Sequence of chain 1.A:
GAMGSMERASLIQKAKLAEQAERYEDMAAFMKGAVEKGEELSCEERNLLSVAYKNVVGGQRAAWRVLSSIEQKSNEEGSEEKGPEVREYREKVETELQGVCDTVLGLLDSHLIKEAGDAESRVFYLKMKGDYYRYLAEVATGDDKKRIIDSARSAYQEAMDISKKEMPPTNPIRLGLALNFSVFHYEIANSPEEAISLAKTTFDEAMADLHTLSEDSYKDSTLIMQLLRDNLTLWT

A small-molecule ligand and the protein it binds are described below.
Small molecule (SMILES): CC(C)[C@H](NC(=O)[C@@H](NC(=O)[C@H](C)NC(=O)[C@@H]1CCCN1C(=O)[C@@H](N)Cc1ccccc1)[C@@H](C)OP(=O)(O)O)C(=O)O

Binding-site contacts:
Ligand atom CA contacts residue LEU179 of chain 1.A at 3.8 Å (hydrophobic).
Ligand atom O contacts residue ASN180 of chain 1.A at 2.8 Å (h-bond).
Ligand atom CG2 contacts residue GLY176 of chain 1.A at 3.6 Å.
Ligand atom CB contacts residue ASN231 of chain 1.A at 3.6 Å.
Ligand atom O3P contacts residue LYS54 of chain 1.A at 2.9 Å (salt-bridge).
Ligand atom CB contacts residue TRP235 of chain 1.A at 3.8 Å (hydrophobic).
Ligand atom CA contacts residue ASN231 of chain 1.A at 3.8 Å.
Ligand atom N contacts residue ASN180 of chain 1.A at 2.9 Å (h-bond).
Ligand atom P contacts residue ARG134 of chain 1.A at 3.8 Å.
Ligand atom O contacts residue LYS54 of chain 1.A at 3.0 Å (salt-bridge).
Ligand atom C contacts residue LYS54 of chain 1.A at 3.3 Å.
Ligand atom O2P contacts residue ARG134 of chain 1.A at 2.8 Å (salt-bridge).
Ligand atom O1P contacts residue ARG61 of chain 1.A at 2.9 Å (salt-bridge).
Ligand atom C contacts residue ASN180 of chain 1.A at 3.5 Å.
Ligand atom C contacts residue ASN231 of chain 1.A at 3.7 Å.
Ligand atom CG2 contacts residue ASN180 of chain 1.A at 3.6 Å.
Ligand atom CG2 contacts residue ARG134 of chain 1.A at 3.7 Å.
Ligand atom O contacts residue LEU179 of chain 1.A at 3.5 Å.
Ligand atom N contacts residue ASN231 of chain 1.A at 2.9 Å (h-bond).
Ligand atom CB contacts residue VAL183 of chain 1.A at 3.8 Å (hydrophobic).
Ligand atom O3P contacts residue TYR135 of chain 1.A at 2.6 Å (h-bond).
Ligand atom OXT contacts residue LYS54 of chain 1.A at 3.5 Å.
Ligand atom P contacts residue LYS54 of chain 1.A at 3.8 Å.
Ligand atom CG2 contacts residue VAL183 of chain 1.A at 3.7 Å (hydrophobic).
Ligand atom P contacts residue ARG61 of chain 1.A at 3.7 Å.
Ligand atom P contacts residue TYR135 of chain 1.A at 3.8 Å.
Ligand atom O1P contacts residue LYS54 of chain 1.A at 3.8 Å.
Ligand atom CA contacts residue LYS54 of chain 1.A at 3.8 Å.
Ligand atom CA contacts residue ASN231 of chain 1.A at 3.6 Å.
Ligand atom O contacts residue LYS127 of chain 1.A at 2.8 Å (salt-bridge).
Ligand atom C contacts residue LYS127 of chain 1.A at 3.7 Å.
Ligand atom CB contacts residue ASN180 of chain 1.A at 3.2 Å.
Ligand atom CB contacts residue ASN231 of chain 1.A at 3.7 Å.
Ligand atom O contacts residue VAL183 of chain 1.A at 3.6 Å.
Ligand atom CA contacts residue ASN180 of chain 1.A at 3.2 Å.
Ligand atom O2P contacts residue ARG61 of chain 1.A at 3.0 Å (salt-bridge).
Ligand atom O contacts residue ASN231 of chain 1.A at 3.0 Å (h-bond).
Ligand atom O3P contacts residue ARG134 of chain 1.A at 2.8 Å (salt-bridge).
Ligand atom OXT contacts residue S6X1 of chain 1.C at 3.8 Å.
Ligand atom CG1 contacts residue LEU227 of chain 1.A at 3.4 Å (hydrophobic).